The small molecule below binds the protein below.
Small molecule (SMILES): CC(=O)O[C@H]1C(=O)[C@@]2(C)[C@H]([C@H](OC(=O)c3ccccc3)[C@]3(O)C[C@H](OC(=O)[C@H](O)[C@@H](NC(=O)c4ccccc4)c4ccccc4)C(C)=C1C3(C)C)[C@]1(OC(C)=O)CO[C@@H]1C[C@@H]2O

Sequence of chain 1.B:
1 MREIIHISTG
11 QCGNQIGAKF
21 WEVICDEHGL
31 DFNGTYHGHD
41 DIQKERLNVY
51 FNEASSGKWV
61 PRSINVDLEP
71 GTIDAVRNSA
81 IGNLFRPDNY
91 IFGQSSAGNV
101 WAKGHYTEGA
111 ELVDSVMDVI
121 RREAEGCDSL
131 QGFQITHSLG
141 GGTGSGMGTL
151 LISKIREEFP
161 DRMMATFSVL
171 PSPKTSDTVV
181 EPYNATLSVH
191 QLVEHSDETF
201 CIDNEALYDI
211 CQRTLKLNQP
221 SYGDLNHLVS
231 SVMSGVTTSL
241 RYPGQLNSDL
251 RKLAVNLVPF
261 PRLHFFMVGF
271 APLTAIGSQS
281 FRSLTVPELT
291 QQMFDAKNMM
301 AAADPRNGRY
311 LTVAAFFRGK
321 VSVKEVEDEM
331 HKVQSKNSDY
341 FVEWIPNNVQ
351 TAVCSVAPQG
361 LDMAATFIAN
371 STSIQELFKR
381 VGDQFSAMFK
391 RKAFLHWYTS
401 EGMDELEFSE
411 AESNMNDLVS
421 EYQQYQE

Binding-site contacts:
Ligand atom C14 contacts residue THR274 of chain 1.B at 3.8 Å.
Ligand atom C36 contacts residue HIS227 of chain 1.B at 4.3 Å.
Ligand atom N01 contacts residue ASP26 of chain 1.B at 3.9 Å.
Ligand atom C29 contacts residue GLN359 of chain 1.B at 4.0 Å.
Ligand atom C08 contacts residue HIS227 of chain 1.B at 4.0 Å.
Ligand atom C41 contacts residue GLU27 of chain 1.B at 3.4 Å.
Ligand atom C42 contacts residue VAL23 of chain 1.B at 3.3 Å (hydrophobic).
Ligand atom C34 contacts residue GLU22 of chain 1.B at 4.0 Å.
Ligand atom C28 contacts residue GLN359 of chain 1.B at 2.6 Å.
Ligand atom C32 contacts residue ASP26 of chain 1.B at 4.0 Å.
Ligand atom O07 contacts residue GLN279 of chain 1.B at 4.3 Å.
Ligand atom O11 contacts residue GLN359 of chain 1.B at 4.0 Å.
Ligand atom C44 contacts residue GLN359 of chain 1.B at 4.2 Å.
Ligand atom C39 contacts residue VAL23 of chain 1.B at 4.1 Å (hydrophobic).
Ligand atom C08 contacts residue LEU228 of chain 1.B at 4.2 Å (hydrophobic).
Ligand atom C27 contacts residue GLN359 of chain 1.B at 3.2 Å.
Ligand atom O12 contacts residue GLN359 of chain 1.B at 3.5 Å (h-bond).
Ligand atom C35 contacts residue HIS227 of chain 1.B at 4.3 Å.
Ligand atom C12 contacts residue LEU361 of chain 1.B at 2.9 Å (hydrophobic).
Ligand atom C40 contacts residue GLU27 of chain 1.B at 3.5 Å.
Ligand atom C15 contacts residue LEU361 of chain 1.B at 3.8 Å (hydrophobic).
Ligand atom C33 contacts residue GLU22 of chain 1.B at 4.1 Å.
Ligand atom O05 contacts residue LEU361 of chain 1.B at 2.3 Å.
Ligand atom C39 contacts residue PRO358 of chain 1.B at 4.0 Å (hydrophobic).
Ligand atom C40 contacts residue VAL23 of chain 1.B at 3.2 Å (hydrophobic).
Ligand atom C41 contacts residue VAL23 of chain 1.B at 2.6 Å (hydrophobic).
Ligand atom O13 contacts residue GLN359 of chain 1.B at 2.5 Å (h-bond).
Ligand atom C06 contacts residue HIS227 of chain 1.B at 3.5 Å.
Ligand atom C42 contacts residue ASP26 of chain 1.B at 3.9 Å.
Ligand atom C16 contacts residue LEU361 of chain 1.B at 3.9 Å (hydrophobic).
Ligand atom C44 contacts residue GLY360 of chain 1.B at 3.6 Å.
Ligand atom C07 contacts residue LEU228 of chain 1.B at 4.0 Å (hydrophobic).
Ligand atom O04 contacts residue LEU361 of chain 1.B at 3.9 Å.
Ligand atom C13 contacts residue LEU361 of chain 1.B at 3.5 Å (hydrophobic).
Ligand atom C07 contacts residue HIS227 of chain 1.B at 3.0 Å.
Ligand atom C19 contacts residue THR274 of chain 1.B at 4.0 Å.
Ligand atom O03 contacts residue ILE276 of chain 1.B at 4.0 Å.
Ligand atom C37 contacts residue VAL23 of chain 1.B at 4.2 Å (hydrophobic).
Ligand atom O06 contacts residue THR274 of chain 1.B at 3.7 Å.
Ligand atom O13 contacts residue ASP26 of chain 1.B at 3.3 Å (salt-bridge).